Binding-site contacts:
Ligand atom CMC contacts residue ALA164 of chain 1.D at 3.2 Å (hydrophobic).
Ligand atom CAC contacts residue ALA164 of chain 1.D at 3.4 Å (hydrophobic).
Ligand atom C1B contacts residue HIS120 of chain 1.D at 3.6 Å.
Ligand atom C2B contacts residue HIS120 of chain 1.D at 3.5 Å.
Ligand atom NC contacts residue HIS160 of chain 1.D at 3.1 Å (h-bond).
Ligand atom O1B contacts residue ASN117 of chain 1.D at 3.1 Å (h-bond).
Ligand atom C4B contacts residue HIS120 of chain 1.D at 3.3 Å.
Ligand atom CAD contacts residue TYR137 of chain 1.D at 3.2 Å (hydrophobic).
Ligand atom FE contacts residue HIS160 of chain 1.D at 2.6 Å.
Ligand atom O1C contacts residue HIS120 of chain 1.D at 3.6 Å (h-bond).
Ligand atom O2D contacts residue MET204 of chain 1.D at 3.6 Å.
Ligand atom NB contacts residue HIS160 of chain 1.D at 3.5 Å (h-bond).
Ligand atom NA contacts residue HIS160 of chain 1.D at 3.4 Å (h-bond).
Ligand atom CHD contacts residue PHE189 of chain 1.D at 3.2 Å (hydrophobic).
Ligand atom O2C contacts residue ALA172 of chain 1.D at 3.4 Å.
Ligand atom C1D contacts residue PHE189 of chain 1.D at 3.4 Å (hydrophobic).
Ligand atom C4D contacts residue HIS160 of chain 1.D at 3.4 Å.
Ligand atom O2A contacts residue TRP145 of chain 1.D at 3.2 Å (h-bond).
Ligand atom O1A contacts residue ARG141 of chain 1.D at 2.9 Å (salt-bridge).
Ligand atom ND contacts residue HIS160 of chain 1.D at 3.0 Å (h-bond).
Ligand atom CMB contacts residue HIS120 of chain 1.D at 3.6 Å.
Ligand atom CMA contacts residue PHE139 of chain 1.D at 3.4 Å (hydrophobic).
Ligand atom C2A contacts residue ARG141 of chain 1.D at 3.4 Å.
Ligand atom CAB contacts residue HIS120 of chain 1.D at 3.2 Å.
Ligand atom CGB contacts residue ASN117 of chain 1.D at 3.4 Å.
Ligand atom O1D contacts residue ARG210 of chain 1.D at 3.3 Å (salt-bridge).
Ligand atom C3B contacts residue HIS120 of chain 1.D at 3.3 Å.
Ligand atom C2C contacts residue ALA164 of chain 1.D at 3.6 Å (hydrophobic).
Ligand atom O2C contacts residue HIS120 of chain 1.D at 3.1 Å.
Ligand atom CMD contacts residue MET201 of chain 1.D at 3.5 Å (hydrophobic).
Ligand atom O2A contacts residue TYR185 of chain 1.D at 3.5 Å (h-bond).
Ligand atom C2D contacts residue PHE189 of chain 1.D at 3.1 Å (hydrophobic).
Ligand atom CMD contacts residue TYR137 of chain 1.D at 3.6 Å (hydrophobic).
Ligand atom CMA contacts residue ARG141 of chain 1.D at 3.1 Å.
Ligand atom C3C contacts residue ALA164 of chain 1.D at 3.5 Å (hydrophobic).
Ligand atom CHA contacts residue HIS160 of chain 1.D at 3.6 Å.
Ligand atom O1D contacts residue PHE139 of chain 1.D at 3.5 Å.
Ligand atom CBD contacts residue TYR137 of chain 1.D at 3.6 Å (hydrophobic).
Ligand atom CMD contacts residue PHE189 of chain 1.D at 3.1 Å (hydrophobic).
Ligand atom O1A contacts residue TRP145 of chain 1.D at 3.3 Å (h-bond).

The small molecule below binds the protein below.
Small molecule (SMILES): CC1=C(CCC(=O)O)C2=Cc3c(CCC(=O)O)c(C)c4n3[Fe@]35n6c(c(C)c(CCC(=O)O)c6=CC1=[N+]23)=CC1=[N+]5C(=C4)C(C)=C1CCC(=O)O

Sequence of chain 1.D:
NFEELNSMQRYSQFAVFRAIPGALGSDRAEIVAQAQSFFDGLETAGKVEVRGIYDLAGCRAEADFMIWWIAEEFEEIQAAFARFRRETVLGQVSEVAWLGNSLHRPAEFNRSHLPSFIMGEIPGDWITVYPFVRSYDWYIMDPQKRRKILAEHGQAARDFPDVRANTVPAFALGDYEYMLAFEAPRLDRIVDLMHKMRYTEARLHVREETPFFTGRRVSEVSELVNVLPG